This small molecule binds to this protein.
Small molecule (SMILES): CC(=O)N[C@@H]1[C@@H](O)[C@H](O)[C@@H](CO)O[C@H]1O

Sequence of chain 1.B:
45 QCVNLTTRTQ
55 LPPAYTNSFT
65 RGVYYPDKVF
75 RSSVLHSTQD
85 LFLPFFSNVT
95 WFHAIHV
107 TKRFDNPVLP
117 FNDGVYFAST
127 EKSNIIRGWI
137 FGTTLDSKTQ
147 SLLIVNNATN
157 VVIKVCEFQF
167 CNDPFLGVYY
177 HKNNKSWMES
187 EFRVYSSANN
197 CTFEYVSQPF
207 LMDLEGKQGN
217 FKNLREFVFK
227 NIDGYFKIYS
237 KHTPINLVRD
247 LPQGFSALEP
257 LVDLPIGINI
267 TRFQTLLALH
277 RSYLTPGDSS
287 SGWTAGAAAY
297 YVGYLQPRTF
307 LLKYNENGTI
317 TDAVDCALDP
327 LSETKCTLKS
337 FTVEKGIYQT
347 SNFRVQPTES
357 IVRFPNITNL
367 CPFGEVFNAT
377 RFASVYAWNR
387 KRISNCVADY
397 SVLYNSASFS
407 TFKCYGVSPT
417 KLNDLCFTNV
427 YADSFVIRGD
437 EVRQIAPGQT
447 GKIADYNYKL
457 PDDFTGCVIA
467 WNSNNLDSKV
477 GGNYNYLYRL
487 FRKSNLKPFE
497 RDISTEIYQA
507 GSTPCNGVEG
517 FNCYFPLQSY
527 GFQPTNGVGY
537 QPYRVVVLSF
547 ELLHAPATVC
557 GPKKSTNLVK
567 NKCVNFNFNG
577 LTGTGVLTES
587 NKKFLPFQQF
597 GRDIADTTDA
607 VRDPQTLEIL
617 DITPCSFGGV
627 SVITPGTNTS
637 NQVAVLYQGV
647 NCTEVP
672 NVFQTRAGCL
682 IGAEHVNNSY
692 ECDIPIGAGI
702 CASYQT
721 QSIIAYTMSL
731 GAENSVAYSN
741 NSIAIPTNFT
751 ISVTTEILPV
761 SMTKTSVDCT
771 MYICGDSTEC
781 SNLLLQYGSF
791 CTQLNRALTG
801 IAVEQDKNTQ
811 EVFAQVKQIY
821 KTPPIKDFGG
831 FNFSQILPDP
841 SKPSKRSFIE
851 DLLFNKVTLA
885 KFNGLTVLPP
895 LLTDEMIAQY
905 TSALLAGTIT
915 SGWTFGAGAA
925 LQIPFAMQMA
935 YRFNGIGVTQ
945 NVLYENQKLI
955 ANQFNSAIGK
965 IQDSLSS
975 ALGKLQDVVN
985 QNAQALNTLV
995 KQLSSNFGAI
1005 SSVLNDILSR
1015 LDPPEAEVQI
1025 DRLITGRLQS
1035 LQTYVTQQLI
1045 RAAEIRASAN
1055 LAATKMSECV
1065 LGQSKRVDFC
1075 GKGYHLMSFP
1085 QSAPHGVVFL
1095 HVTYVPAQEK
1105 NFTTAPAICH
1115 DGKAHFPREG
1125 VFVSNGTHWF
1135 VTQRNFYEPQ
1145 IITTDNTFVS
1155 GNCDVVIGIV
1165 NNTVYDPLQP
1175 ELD

Binding-site contacts:
Ligand atom C5 contacts residue ASN265 of chain 1.B at 3.7 Å.
Ligand atom C4 contacts residue ASN265 of chain 1.B at 4.2 Å.
Ligand atom C7 contacts residue ASN265 of chain 1.B at 3.1 Å.
Ligand atom O5 contacts residue THR139 of chain 1.B at 3.7 Å.
Ligand atom C6 contacts residue THR139 of chain 1.B at 3.7 Å.
Ligand atom O5 contacts residue THR267 of chain 1.B at 3.5 Å (h-bond).
Ligand atom O6 contacts residue THR139 of chain 1.B at 3.4 Å.
Ligand atom C3 contacts residue ASN265 of chain 1.B at 3.8 Å.
Ligand atom C5 contacts residue THR267 of chain 1.B at 3.5 Å.
Ligand atom C8 contacts residue ASN265 of chain 1.B at 4.1 Å.
Ligand atom C6 contacts residue THR267 of chain 1.B at 4.2 Å.
Ligand atom O7 contacts residue ASN265 of chain 1.B at 2.9 Å (h-bond).
Ligand atom C1 contacts residue THR267 of chain 1.B at 3.5 Å.
Ligand atom C2 contacts residue ASN265 of chain 1.B at 2.4 Å.
Ligand atom C1 contacts residue THR139 of chain 1.B at 4.3 Å.
Ligand atom N2 contacts residue ASN265 of chain 1.B at 2.9 Å (h-bond).
Ligand atom C1 contacts residue ASN265 of chain 1.B at 1.4 Å.
Ligand atom O5 contacts residue ASN265 of chain 1.B at 2.4 Å (h-bond).